Binding-site contacts:
Ligand atom O3 contacts residue ASN290 of chain 1.C at 3.8 Å.
Ligand atom C5 contacts residue ASN290 of chain 1.C at 3.4 Å.
Ligand atom C3 contacts residue ASN290 of chain 1.C at 3.6 Å.
Ligand atom C4 contacts residue ASN290 of chain 1.C at 3.0 Å.
Ligand atom C1 contacts residue ASN290 of chain 1.C at 1.5 Å.
Ligand atom C2 contacts residue ASN290 of chain 1.C at 2.8 Å.
Ligand atom N2 contacts residue ASN290 of chain 1.C at 3.9 Å.
Ligand atom O5 contacts residue ASN290 of chain 1.C at 2.5 Å (h-bond).
Ligand atom O4 contacts residue ASN290 of chain 1.C at 4.0 Å.
Ligand atom O6 contacts residue ASN290 of chain 1.C at 3.4 Å (h-bond).
Ligand atom C6 contacts residue ASN290 of chain 1.C at 4.1 Å.

Sequence of chain 1.C:
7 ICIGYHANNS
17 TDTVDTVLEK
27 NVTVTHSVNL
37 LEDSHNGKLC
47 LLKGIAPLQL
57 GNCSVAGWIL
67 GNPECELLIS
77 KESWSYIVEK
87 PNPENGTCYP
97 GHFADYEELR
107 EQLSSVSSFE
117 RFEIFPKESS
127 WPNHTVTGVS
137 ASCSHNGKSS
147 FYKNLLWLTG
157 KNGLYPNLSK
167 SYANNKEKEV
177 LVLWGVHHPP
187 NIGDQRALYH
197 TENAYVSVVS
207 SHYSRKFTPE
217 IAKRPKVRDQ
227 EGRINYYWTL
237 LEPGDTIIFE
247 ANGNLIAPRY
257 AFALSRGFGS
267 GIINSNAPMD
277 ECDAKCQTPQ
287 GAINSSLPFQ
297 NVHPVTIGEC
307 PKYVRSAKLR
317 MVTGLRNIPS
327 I

A protein and the small-molecule ligand that binds it are described below.
Small molecule (SMILES): CC(=O)N[C@@H]1[C@@H](O)[C@H](O)[C@@H](CO)O[C@H]1O